Sequence of chain 1.D:
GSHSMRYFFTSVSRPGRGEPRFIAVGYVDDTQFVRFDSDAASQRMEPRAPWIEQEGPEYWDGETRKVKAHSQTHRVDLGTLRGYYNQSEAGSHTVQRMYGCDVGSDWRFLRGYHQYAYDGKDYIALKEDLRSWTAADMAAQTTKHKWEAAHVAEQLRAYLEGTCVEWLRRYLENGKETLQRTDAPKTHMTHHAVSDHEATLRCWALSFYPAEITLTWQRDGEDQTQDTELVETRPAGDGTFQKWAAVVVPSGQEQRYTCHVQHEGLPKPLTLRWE

This protein binds this small molecule.
Small molecule (SMILES): CC[C@H](C)[C@H](NC(=O)CNC(=O)[C@H](C)NC(=O)[C@H](C)N)C(=O)NCC(=O)N[C@H](C(=O)N[C@@H](CC(C)C)C(=O)N[C@H](C(=O)N[C@H](C(=O)O)C(C)C)[C@@H](C)O)[C@@H](C)CC

Binding-site contacts:
Ligand atom O contacts residue THR73 of chain 1.D at 3.7 Å.
Ligand atom N contacts residue GLU63 of chain 1.D at 2.9 Å (salt-bridge).
Ligand atom O contacts residue LYS66 of chain 1.D at 3.7 Å.
Ligand atom CA contacts residue GLU63 of chain 1.D at 3.5 Å.
Ligand atom O contacts residue THR73 of chain 1.D at 3.7 Å.
Ligand atom CA contacts residue TYR171 of chain 1.D at 3.5 Å (hydrophobic).
Ligand atom CB contacts residue THR143 of chain 1.D at 3.5 Å.
Ligand atom O contacts residue TYR159 of chain 1.D at 2.7 Å (h-bond).
Ligand atom C contacts residue THR73 of chain 1.D at 3.7 Å.
Ligand atom N contacts residue TRP167 of chain 1.D at 3.5 Å.
Ligand atom CA contacts residue TYR7 of chain 1.D at 3.1 Å (hydrophobic).
Ligand atom CG2 contacts residue ARG97 of chain 1.D at 3.5 Å.
Ligand atom O contacts residue TYR84 of chain 1.D at 3.6 Å (h-bond).
Ligand atom O contacts residue LYS66 of chain 1.D at 3.0 Å (salt-bridge).
Ligand atom C contacts residue TYR159 of chain 1.D at 3.7 Å (hydrophobic).
Ligand atom C contacts residue TYR84 of chain 1.D at 3.5 Å (hydrophobic).
Ligand atom N contacts residue TYR7 of chain 1.D at 3.0 Å (h-bond).
Ligand atom O contacts residue HIS70 of chain 1.D at 3.2 Å.
Ligand atom O contacts residue THR80 of chain 1.D at 3.6 Å.
Ligand atom OXT contacts residue TYR84 of chain 1.D at 2.7 Å (h-bond).
Ligand atom O contacts residue TYR7 of chain 1.D at 3.5 Å.
Ligand atom CG1 contacts residue TYR116 of chain 1.D at 3.6 Å (hydrophobic).
Ligand atom C contacts residue TYR7 of chain 1.D at 3.2 Å (hydrophobic).
Ligand atom CG2 contacts residue THR73 of chain 1.D at 3.7 Å.
Ligand atom N contacts residue TYR99 of chain 1.D at 2.9 Å (h-bond).
Ligand atom N contacts residue THR73 of chain 1.D at 3.7 Å.
Ligand atom CA contacts residue TYR99 of chain 1.D at 3.7 Å (hydrophobic).
Ligand atom CB contacts residue TYR99 of chain 1.D at 3.5 Å (hydrophobic).
Ligand atom CB contacts residue ASP77 of chain 1.D at 3.5 Å.
Ligand atom CB contacts residue TRP167 of chain 1.D at 3.6 Å (hydrophobic).
Ligand atom CG2 contacts residue ASP77 of chain 1.D at 3.5 Å.
Ligand atom CA contacts residue ASP77 of chain 1.D at 3.2 Å.
Ligand atom N contacts residue TYR171 of chain 1.D at 2.7 Å (h-bond).
Ligand atom O contacts residue TRP147 of chain 1.D at 3.6 Å.
Ligand atom C contacts residue ASP77 of chain 1.D at 3.5 Å.
Ligand atom OXT contacts residue THR143 of chain 1.D at 2.8 Å (h-bond).
Ligand atom O contacts residue TRP147 of chain 1.D at 2.9 Å (h-bond).
Ligand atom N contacts residue ASP77 of chain 1.D at 2.9 Å (salt-bridge).
Ligand atom CB contacts residue GLU63 of chain 1.D at 3.7 Å.
Ligand atom C contacts residue GLU63 of chain 1.D at 3.7 Å.